This protein binds this small molecule.
Small molecule (SMILES): CC(=O)N[C@@H]1[C@@H](O)[C@H](O)[C@@H](CO)O[C@H]1O

Sequence of chain 1.D:
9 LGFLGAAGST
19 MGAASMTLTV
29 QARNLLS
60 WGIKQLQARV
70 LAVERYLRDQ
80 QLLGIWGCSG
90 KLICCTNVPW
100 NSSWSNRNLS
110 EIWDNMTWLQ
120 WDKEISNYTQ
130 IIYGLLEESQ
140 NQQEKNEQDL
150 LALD

Binding-site contacts:
Ligand atom C7 contacts residue ASN126 of chain 1.D at 3.1 Å.
Ligand atom C3 contacts residue ASN126 of chain 1.D at 3.8 Å.
Ligand atom O5 contacts residue ASN126 of chain 1.D at 2.4 Å (h-bond).
Ligand atom O7 contacts residue ASN126 of chain 1.D at 2.9 Å (h-bond).
Ligand atom C5 contacts residue ASN126 of chain 1.D at 3.7 Å.
Ligand atom C1 contacts residue ASN126 of chain 1.D at 1.4 Å.
Ligand atom C8 contacts residue ASN126 of chain 1.D at 4.3 Å.
Ligand atom C2 contacts residue ASN126 of chain 1.D at 2.5 Å.
Ligand atom N2 contacts residue ASN126 of chain 1.D at 2.9 Å (h-bond).
Ligand atom C4 contacts residue ASN126 of chain 1.D at 4.2 Å.